Sequence of chain 2.A:
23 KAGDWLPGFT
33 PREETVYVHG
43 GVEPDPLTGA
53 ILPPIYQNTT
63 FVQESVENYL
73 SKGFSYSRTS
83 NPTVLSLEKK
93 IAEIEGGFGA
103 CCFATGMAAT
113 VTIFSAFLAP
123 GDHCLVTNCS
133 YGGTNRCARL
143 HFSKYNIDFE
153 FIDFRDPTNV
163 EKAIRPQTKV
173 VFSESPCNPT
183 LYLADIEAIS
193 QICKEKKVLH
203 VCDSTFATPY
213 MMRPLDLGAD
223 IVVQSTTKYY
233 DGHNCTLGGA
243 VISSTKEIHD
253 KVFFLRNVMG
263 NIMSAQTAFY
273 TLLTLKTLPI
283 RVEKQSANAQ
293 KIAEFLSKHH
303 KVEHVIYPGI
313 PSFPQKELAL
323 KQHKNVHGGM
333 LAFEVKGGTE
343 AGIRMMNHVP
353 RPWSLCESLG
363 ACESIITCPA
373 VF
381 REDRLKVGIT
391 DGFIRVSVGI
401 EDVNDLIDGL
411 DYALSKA

Sequence of chain 2.B:
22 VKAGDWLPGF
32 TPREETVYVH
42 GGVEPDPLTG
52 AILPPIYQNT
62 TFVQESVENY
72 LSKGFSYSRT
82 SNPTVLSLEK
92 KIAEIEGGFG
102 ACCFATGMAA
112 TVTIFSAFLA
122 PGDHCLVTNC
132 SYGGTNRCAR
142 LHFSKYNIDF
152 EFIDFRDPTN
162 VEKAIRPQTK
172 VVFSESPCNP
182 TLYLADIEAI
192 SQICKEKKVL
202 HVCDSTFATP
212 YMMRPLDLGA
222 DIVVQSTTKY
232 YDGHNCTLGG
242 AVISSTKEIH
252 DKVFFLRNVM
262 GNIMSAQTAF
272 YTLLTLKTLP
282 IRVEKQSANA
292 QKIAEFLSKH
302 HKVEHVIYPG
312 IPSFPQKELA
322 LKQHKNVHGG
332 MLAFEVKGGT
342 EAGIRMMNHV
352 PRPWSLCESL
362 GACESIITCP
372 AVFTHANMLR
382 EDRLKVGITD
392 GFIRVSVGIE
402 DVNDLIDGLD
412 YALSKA

Binding-site contacts:
Ligand atom C contacts residue TYR133 of chain 2.A at 4.2 Å (hydrophobic).
Ligand atom OXT contacts residue GLU359 of chain 2.A at 3.3 Å.
Ligand atom CA contacts residue GLU359 of chain 2.A at 4.4 Å.
Ligand atom N contacts residue SER360 of chain 2.A at 4.1 Å.
Ligand atom O contacts residue ASN180 of chain 2.A at 3.6 Å.
Ligand atom CA contacts residue LYS230 of chain 2.A at 4.3 Å.
Ligand atom O contacts residue LEU361 of chain 2.A at 4.0 Å.
Ligand atom CA contacts residue TYR78 of chain 2.B at 4.2 Å (hydrophobic).
Ligand atom CB contacts residue ARG80 of chain 2.B at 3.9 Å.
Ligand atom CA contacts residue PLP1 of chain 2.C at 4.5 Å.
Ligand atom N contacts residue TYR133 of chain 2.A at 3.7 Å.
Ligand atom C contacts residue SER360 of chain 2.A at 3.6 Å.
Ligand atom CA contacts residue TYR133 of chain 2.A at 3.8 Å (hydrophobic).
Ligand atom N contacts residue LYS230 of chain 2.A at 2.9 Å (salt-bridge).
Ligand atom CB contacts residue TYR78 of chain 2.B at 4.2 Å (hydrophobic).
Ligand atom CA contacts residue SER360 of chain 2.A at 3.7 Å.
Ligand atom O contacts residue SER360 of chain 2.A at 4.4 Å.
Ligand atom O contacts residue ARG395 of chain 2.A at 3.0 Å (salt-bridge).
Ligand atom N contacts residue PLP1 of chain 2.C at 3.0 Å.
Ligand atom N contacts residue TYR78 of chain 2.B at 3.9 Å.
Ligand atom OXT contacts residue SER360 of chain 2.A at 3.2 Å (h-bond).
Ligand atom SG contacts residue TYR78 of chain 2.B at 3.8 Å.
Ligand atom C contacts residue GLU359 of chain 2.A at 4.2 Å.
Ligand atom OXT contacts residue ARG395 of chain 2.A at 3.0 Å (salt-bridge).
Ligand atom SG contacts residue TYR133 of chain 2.A at 4.2 Å.
Ligand atom CB contacts residue TYR133 of chain 2.A at 2.8 Å (hydrophobic).
Ligand atom SG contacts residue GLU359 of chain 2.A at 3.0 Å (salt-bridge).
Ligand atom C contacts residue ARG395 of chain 2.A at 3.5 Å.
Ligand atom O contacts residue TYR133 of chain 2.A at 3.6 Å.

This protein binds this small molecule.
Small molecule (SMILES): N[C@@H](CS)C(=O)O